A protein and the small-molecule ligand that binds it are described below.
Small molecule (SMILES): Nc1ccc(S(=O)(=O)Nc2ccccn2)cc1

Binding-site contacts:
Ligand atom CAH contacts residue VAL186 of chain 1.A at 4.3 Å (hydrophobic).
Ligand atom OAC contacts residue VAL186 of chain 1.A at 4.1 Å.
Ligand atom CAJ contacts residue THR190 of chain 1.A at 3.6 Å.
Ligand atom NAM contacts residue ARG188 of chain 1.A at 3.3 Å (salt-bridge).
Ligand atom CAJ contacts residue VAL186 of chain 1.A at 4.2 Å (hydrophobic).
Ligand atom NAA contacts residue GLN192 of chain 1.A at 3.9 Å.
Ligand atom CAN contacts residue THR190 of chain 1.A at 4.4 Å.
Ligand atom SAQ contacts residue VAL186 of chain 1.A at 4.5 Å.
Ligand atom OAC contacts residue ARG188 of chain 1.A at 3.3 Å.
Ligand atom CAJ contacts residue ARG188 of chain 1.A at 4.4 Å.
Ligand atom CAN contacts residue VAL186 of chain 1.A at 4.2 Å (hydrophobic).
Ligand atom CAO contacts residue ARG188 of chain 1.A at 4.1 Å.
Ligand atom CAN contacts residue ALA191 of chain 1.A at 4.3 Å (hydrophobic).
Ligand atom SAQ contacts residue ARG188 of chain 1.A at 4.1 Å.
Ligand atom CAH contacts residue ALA191 of chain 1.A at 4.1 Å (hydrophobic).
Ligand atom CAP contacts residue VAL186 of chain 1.A at 3.9 Å (hydrophobic).
Ligand atom CAN contacts residue GLN192 of chain 1.A at 4.4 Å.
Ligand atom NAL contacts residue ARG188 of chain 1.A at 3.9 Å.
Ligand atom CAK contacts residue VAL186 of chain 1.A at 3.6 Å (hydrophobic).
Ligand atom CAH contacts residue THR190 of chain 1.A at 3.3 Å.
Ligand atom CAI contacts residue VAL186 of chain 1.A at 3.8 Å (hydrophobic).
Ligand atom NAA contacts residue ALA191 of chain 1.A at 3.5 Å (h-bond).

Sequence of chain 1.A:
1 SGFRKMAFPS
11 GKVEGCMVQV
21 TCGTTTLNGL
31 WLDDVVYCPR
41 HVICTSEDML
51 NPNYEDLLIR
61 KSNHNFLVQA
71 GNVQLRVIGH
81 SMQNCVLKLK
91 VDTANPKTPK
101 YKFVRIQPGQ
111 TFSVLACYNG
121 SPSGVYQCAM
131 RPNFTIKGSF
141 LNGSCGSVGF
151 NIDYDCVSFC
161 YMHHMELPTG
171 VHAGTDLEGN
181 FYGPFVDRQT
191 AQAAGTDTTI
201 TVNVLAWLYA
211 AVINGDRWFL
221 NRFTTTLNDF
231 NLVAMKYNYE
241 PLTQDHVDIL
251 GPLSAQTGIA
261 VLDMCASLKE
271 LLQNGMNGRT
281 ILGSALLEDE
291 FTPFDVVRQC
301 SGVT